This protein binds this small molecule.
Small molecule (SMILES): CC(=O)N[C@H]1[C@H](O[C@H]2[C@H](O)[C@@H](NC(C)=O)CO[C@@H]2CO)O[C@H](CO)[C@@H](O[C@@H]2O[C@H](CO[C@H]3O[C@H](CO)[C@@H](O)[C@H](O)[C@@H]3O)[C@@H](O)[C@H](O[C@H]3O[C@H](CO)[C@@H](O)[C@H](O)[C@@H]3O[C@H]3O[C@H](CO)[C@@H](O)[C@H](O)[C@@H]3O[C@H]3O[C@H](CO)[C@@H](O)[C@H](O)[C@@H]3O)[C@@H]2O)[C@@H]1O

Sequence of chain 2.A:
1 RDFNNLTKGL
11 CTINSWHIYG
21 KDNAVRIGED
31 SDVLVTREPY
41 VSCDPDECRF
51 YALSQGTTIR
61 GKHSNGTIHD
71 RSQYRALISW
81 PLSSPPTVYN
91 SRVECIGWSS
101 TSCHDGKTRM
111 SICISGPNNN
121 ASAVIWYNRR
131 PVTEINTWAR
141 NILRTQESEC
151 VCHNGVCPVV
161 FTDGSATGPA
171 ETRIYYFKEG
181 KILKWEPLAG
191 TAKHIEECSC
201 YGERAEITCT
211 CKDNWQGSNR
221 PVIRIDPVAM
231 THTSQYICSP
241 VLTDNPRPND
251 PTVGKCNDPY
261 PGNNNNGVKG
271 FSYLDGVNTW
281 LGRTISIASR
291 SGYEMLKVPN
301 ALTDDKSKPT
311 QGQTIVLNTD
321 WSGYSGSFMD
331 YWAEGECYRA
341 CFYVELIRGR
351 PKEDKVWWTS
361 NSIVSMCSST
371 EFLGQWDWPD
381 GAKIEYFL

Sequence of chain 1.A:
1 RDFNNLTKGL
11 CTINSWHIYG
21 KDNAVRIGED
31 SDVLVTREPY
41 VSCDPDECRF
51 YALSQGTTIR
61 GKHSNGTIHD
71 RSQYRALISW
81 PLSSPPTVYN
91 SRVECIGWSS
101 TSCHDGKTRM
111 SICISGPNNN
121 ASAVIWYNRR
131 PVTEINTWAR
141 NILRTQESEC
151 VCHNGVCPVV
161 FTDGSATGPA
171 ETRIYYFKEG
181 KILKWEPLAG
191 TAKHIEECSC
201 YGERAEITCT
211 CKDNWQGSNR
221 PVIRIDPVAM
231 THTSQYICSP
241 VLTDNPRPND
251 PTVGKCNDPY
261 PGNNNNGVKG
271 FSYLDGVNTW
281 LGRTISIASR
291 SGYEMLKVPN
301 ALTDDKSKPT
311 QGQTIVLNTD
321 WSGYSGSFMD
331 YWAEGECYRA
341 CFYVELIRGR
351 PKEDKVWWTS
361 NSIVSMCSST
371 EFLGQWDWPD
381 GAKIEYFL

Binding-site contacts:
Ligand atom O6 contacts residue ASP250 of chain 2.A at 2.6 Å (salt-bridge).
Ligand atom O5 contacts residue ARG283 of chain 2.A at 3.1 Å (salt-bridge).
Ligand atom O5 contacts residue GLY312 of chain 2.A at 3.6 Å (h-bond).
Ligand atom C4 contacts residue GLU294 of chain 2.A at 3.6 Å.
Ligand atom O6 contacts residue ILE285 of chain 2.A at 2.8 Å (h-bond).
Ligand atom C8 contacts residue ASN119 of chain 1.A at 3.3 Å.
Ligand atom O3 contacts residue GLY312 of chain 2.A at 2.9 Å (h-bond).
Ligand atom O6 contacts residue GLN375 of chain 2.A at 3.4 Å.
Ligand atom O2 contacts residue LEU296 of chain 2.A at 3.4 Å.
Ligand atom O5 contacts residue ASN120 of chain 1.A at 2.4 Å (h-bond).
Ligand atom O5 contacts residue GLN375 of chain 2.A at 3.4 Å (h-bond).
Ligand atom C1 contacts residue ASN120 of chain 1.A at 1.4 Å.
Ligand atom C6 contacts residue LEU373 of chain 2.A at 3.3 Å (hydrophobic).
Ligand atom C6 contacts residue PRO309 of chain 2.A at 3.6 Å (hydrophobic).
Ligand atom C2 contacts residue ASN120 of chain 1.A at 2.5 Å.
Ligand atom C6 contacts residue ILE285 of chain 2.A at 3.6 Å (hydrophobic).
Ligand atom O3 contacts residue GLN311 of chain 2.A at 3.2 Å.
Ligand atom O5 contacts residue GLY374 of chain 2.A at 3.2 Å.
Ligand atom O5 contacts residue ASP250 of chain 2.A at 3.5 Å (salt-bridge).
Ligand atom O4 contacts residue ILE287 of chain 2.A at 3.2 Å.
Ligand atom O3 contacts residue GLU294 of chain 2.A at 2.7 Å (salt-bridge).
Ligand atom C6 contacts residue ASP250 of chain 2.A at 3.5 Å.
Ligand atom C6 contacts residue LYS308 of chain 2.A at 3.6 Å.
Ligand atom N2 contacts residue ASN120 of chain 1.A at 2.9 Å (h-bond).
Ligand atom O6 contacts residue LYS308 of chain 2.A at 2.8 Å (salt-bridge).
Ligand atom C3 contacts residue GLY312 of chain 2.A at 3.1 Å.
Ligand atom O3 contacts residue ARG283 of chain 2.A at 3.0 Å (salt-bridge).
Ligand atom C3 contacts residue GLU294 of chain 2.A at 3.4 Å.
Ligand atom O4 contacts residue GLU294 of chain 2.A at 2.9 Å (salt-bridge).
Ligand atom C6 contacts residue ARG283 of chain 2.A at 3.6 Å.
Ligand atom O2 contacts residue GLY312 of chain 2.A at 3.2 Å.
Ligand atom O2 contacts residue ASN249 of chain 2.A at 3.2 Å (h-bond).
Ligand atom C5 contacts residue ARG283 of chain 2.A at 3.4 Å.
Ligand atom O6 contacts residue THR310 of chain 2.A at 3.6 Å (h-bond).
Ligand atom O3 contacts residue ASN249 of chain 2.A at 2.7 Å (h-bond).
Ligand atom O3 contacts residue ASP250 of chain 2.A at 2.9 Å (salt-bridge).
Ligand atom C6 contacts residue THR310 of chain 2.A at 3.6 Å.
Ligand atom C6 contacts residue GLN311 of chain 2.A at 3.6 Å.
Ligand atom O4 contacts residue ARG247 of chain 2.A at 3.1 Å (salt-bridge).
Ligand atom C7 contacts residue ASN120 of chain 1.A at 3.6 Å.